Sequence of chain 1.B:
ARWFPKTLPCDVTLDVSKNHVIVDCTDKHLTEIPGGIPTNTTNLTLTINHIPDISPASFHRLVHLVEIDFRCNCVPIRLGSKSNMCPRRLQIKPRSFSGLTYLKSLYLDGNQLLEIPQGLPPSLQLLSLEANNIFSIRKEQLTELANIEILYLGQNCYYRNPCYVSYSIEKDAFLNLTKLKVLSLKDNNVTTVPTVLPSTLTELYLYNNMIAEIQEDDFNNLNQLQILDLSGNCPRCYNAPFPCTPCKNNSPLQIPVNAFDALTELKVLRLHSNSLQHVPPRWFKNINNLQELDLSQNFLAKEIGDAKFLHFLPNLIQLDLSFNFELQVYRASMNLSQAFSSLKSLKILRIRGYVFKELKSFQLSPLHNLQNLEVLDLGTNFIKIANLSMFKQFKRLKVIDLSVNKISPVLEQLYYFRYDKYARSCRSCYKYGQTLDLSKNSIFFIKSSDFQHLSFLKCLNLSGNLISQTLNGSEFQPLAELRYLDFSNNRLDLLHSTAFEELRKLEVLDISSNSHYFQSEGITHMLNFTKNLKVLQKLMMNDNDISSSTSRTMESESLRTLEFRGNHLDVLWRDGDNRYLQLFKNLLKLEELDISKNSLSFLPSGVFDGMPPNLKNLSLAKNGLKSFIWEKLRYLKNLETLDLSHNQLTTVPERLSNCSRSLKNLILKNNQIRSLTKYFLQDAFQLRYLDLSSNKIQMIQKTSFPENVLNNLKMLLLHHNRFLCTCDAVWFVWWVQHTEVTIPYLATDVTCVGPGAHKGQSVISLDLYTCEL

Sequence of chain 1.A:
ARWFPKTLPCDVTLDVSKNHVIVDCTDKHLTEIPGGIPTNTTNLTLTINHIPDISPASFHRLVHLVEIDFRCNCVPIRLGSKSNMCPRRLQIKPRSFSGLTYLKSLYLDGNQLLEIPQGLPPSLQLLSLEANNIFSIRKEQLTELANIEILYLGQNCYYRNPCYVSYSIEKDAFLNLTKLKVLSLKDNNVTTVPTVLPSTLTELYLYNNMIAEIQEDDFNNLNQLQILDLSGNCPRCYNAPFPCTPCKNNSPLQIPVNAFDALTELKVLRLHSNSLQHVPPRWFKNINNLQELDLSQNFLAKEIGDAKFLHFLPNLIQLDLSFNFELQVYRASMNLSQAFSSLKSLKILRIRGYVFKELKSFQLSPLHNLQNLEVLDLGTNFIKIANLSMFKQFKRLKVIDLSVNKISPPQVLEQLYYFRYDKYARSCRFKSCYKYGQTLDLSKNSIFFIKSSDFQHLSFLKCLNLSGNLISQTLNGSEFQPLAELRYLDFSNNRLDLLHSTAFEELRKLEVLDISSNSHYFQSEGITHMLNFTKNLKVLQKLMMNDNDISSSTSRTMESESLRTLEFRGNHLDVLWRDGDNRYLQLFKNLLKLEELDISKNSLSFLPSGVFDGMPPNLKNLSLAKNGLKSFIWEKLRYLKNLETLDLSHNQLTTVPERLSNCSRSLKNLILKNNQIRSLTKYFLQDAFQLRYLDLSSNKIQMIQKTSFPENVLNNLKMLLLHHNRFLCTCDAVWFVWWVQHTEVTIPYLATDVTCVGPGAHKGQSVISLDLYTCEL

This protein binds this small molecule.
Small molecule (SMILES): Nc1nc(=O)c2ncn([C@@H]3O[C@H](CO)[C@H]4OP(=O)(O)O[C@H]43)c2[nH]1

Binding-site contacts:
Ligand atom O6 contacts residue GLN332 of chain 1.A at 2.9 Å (h-bond).
Ligand atom O1 contacts residue PHE386 of chain 1.A at 3.4 Å.
Ligand atom N1 contacts residue THR510 of chain 1.B at 3.5 Å.
Ligand atom O4 contacts residue THR564 of chain 1.B at 3.5 Å (h-bond).
Ligand atom C4 contacts residue TYR334 of chain 1.A at 3.6 Å (hydrophobic).
Ligand atom O4 contacts residue TYR242 of chain 1.A at 3.3 Å (h-bond).
Ligand atom N3 contacts residue TYR334 of chain 1.A at 3.3 Å.
Ligand atom N contacts residue LEU535 of chain 1.B at 3.7 Å.
Ligand atom N1 contacts residue PHE386 of chain 1.A at 3.3 Å.
Ligand atom C3 contacts residue PHE386 of chain 1.A at 3.3 Å (hydrophobic).
Ligand atom C6 contacts residue LEU535 of chain 1.B at 3.8 Å (hydrophobic).
Ligand atom O contacts residue PHE386 of chain 1.A at 3.7 Å.
Ligand atom C1 contacts residue PHE386 of chain 1.A at 3.7 Å (hydrophobic).
Ligand atom N4 contacts residue LEU535 of chain 1.B at 3.7 Å.
Ligand atom N1 contacts residue ASP533 of chain 1.B at 2.8 Å (salt-bridge).
Ligand atom N3 contacts residue PHE386 of chain 1.A at 3.8 Å.
Ligand atom O contacts residue THR510 of chain 1.B at 3.6 Å.
Ligand atom O5 contacts residue TYR242 of chain 1.A at 3.7 Å.
Ligand atom O2 contacts residue PHE386 of chain 1.A at 3.5 Å.
Ligand atom N4 contacts residue ASP533 of chain 1.B at 2.9 Å (salt-bridge).
Ligand atom C2 contacts residue PHE386 of chain 1.A at 3.3 Å (hydrophobic).
Ligand atom N contacts residue PHE386 of chain 1.A at 3.5 Å.
Ligand atom C3 contacts residue ASP533 of chain 1.B at 3.5 Å.
Ligand atom C3 contacts residue LEU535 of chain 1.B at 3.8 Å (hydrophobic).
Ligand atom O contacts residue ASP533 of chain 1.B at 3.7 Å.
Ligand atom C9 contacts residue GLY562 of chain 1.B at 3.4 Å.
Ligand atom N4 contacts residue THR564 of chain 1.B at 3.7 Å.
Ligand atom O2 contacts residue ILE563 of chain 1.B at 3.5 Å.
Ligand atom C9 contacts residue PHE386 of chain 1.A at 3.8 Å (hydrophobic).
Ligand atom C7 contacts residue THR564 of chain 1.B at 3.7 Å.
Ligand atom C2 contacts residue ASP533 of chain 1.B at 3.6 Å.
Ligand atom O contacts residue LYS410 of chain 1.A at 3.6 Å (salt-bridge).
Ligand atom O2 contacts residue THR564 of chain 1.B at 2.9 Å (h-bond).
Ligand atom C2 contacts residue THR510 of chain 1.B at 3.7 Å.
Ligand atom O5 contacts residue GLN332 of chain 1.A at 3.1 Å (h-bond).
Ligand atom C contacts residue PHE386 of chain 1.A at 3.4 Å (hydrophobic).
Ligand atom O6 contacts residue PHE329 of chain 1.A at 3.5 Å.
Ligand atom N4 contacts residue ILE563 of chain 1.B at 3.5 Å.
Ligand atom O2 contacts residue GLY562 of chain 1.B at 3.6 Å.
Ligand atom C9 contacts residue THR564 of chain 1.B at 3.6 Å.